Binding-site contacts:
Ligand atom C3 contacts residue ALA706 of chain 1.C at 4.3 Å (hydrophobic).
Ligand atom C5 contacts residue ASN1074 of chain 1.C at 3.8 Å.
Ligand atom C8 contacts residue GLN895 of chain 1.A at 4.3 Å.
Ligand atom C7 contacts residue ASN1074 of chain 1.C at 3.0 Å.
Ligand atom O5 contacts residue ASN1074 of chain 1.C at 2.5 Å (h-bond).
Ligand atom C4 contacts residue ASN1074 of chain 1.C at 4.4 Å.
Ligand atom C8 contacts residue ASN1074 of chain 1.C at 3.4 Å.
Ligand atom C8 contacts residue LYS1073 of chain 1.C at 4.0 Å.
Ligand atom C1 contacts residue ASN1074 of chain 1.C at 1.6 Å.
Ligand atom N2 contacts residue GLN895 of chain 1.A at 4.2 Å.
Ligand atom O7 contacts residue ASN1074 of chain 1.C at 3.4 Å.
Ligand atom C2 contacts residue ASN1074 of chain 1.C at 2.6 Å.
Ligand atom C8 contacts residue GLU1072 of chain 1.C at 4.1 Å.
Ligand atom N2 contacts residue ASN1074 of chain 1.C at 2.8 Å (h-bond).
Ligand atom C3 contacts residue ASN1074 of chain 1.C at 3.9 Å.

Sequence of chain 1.A:
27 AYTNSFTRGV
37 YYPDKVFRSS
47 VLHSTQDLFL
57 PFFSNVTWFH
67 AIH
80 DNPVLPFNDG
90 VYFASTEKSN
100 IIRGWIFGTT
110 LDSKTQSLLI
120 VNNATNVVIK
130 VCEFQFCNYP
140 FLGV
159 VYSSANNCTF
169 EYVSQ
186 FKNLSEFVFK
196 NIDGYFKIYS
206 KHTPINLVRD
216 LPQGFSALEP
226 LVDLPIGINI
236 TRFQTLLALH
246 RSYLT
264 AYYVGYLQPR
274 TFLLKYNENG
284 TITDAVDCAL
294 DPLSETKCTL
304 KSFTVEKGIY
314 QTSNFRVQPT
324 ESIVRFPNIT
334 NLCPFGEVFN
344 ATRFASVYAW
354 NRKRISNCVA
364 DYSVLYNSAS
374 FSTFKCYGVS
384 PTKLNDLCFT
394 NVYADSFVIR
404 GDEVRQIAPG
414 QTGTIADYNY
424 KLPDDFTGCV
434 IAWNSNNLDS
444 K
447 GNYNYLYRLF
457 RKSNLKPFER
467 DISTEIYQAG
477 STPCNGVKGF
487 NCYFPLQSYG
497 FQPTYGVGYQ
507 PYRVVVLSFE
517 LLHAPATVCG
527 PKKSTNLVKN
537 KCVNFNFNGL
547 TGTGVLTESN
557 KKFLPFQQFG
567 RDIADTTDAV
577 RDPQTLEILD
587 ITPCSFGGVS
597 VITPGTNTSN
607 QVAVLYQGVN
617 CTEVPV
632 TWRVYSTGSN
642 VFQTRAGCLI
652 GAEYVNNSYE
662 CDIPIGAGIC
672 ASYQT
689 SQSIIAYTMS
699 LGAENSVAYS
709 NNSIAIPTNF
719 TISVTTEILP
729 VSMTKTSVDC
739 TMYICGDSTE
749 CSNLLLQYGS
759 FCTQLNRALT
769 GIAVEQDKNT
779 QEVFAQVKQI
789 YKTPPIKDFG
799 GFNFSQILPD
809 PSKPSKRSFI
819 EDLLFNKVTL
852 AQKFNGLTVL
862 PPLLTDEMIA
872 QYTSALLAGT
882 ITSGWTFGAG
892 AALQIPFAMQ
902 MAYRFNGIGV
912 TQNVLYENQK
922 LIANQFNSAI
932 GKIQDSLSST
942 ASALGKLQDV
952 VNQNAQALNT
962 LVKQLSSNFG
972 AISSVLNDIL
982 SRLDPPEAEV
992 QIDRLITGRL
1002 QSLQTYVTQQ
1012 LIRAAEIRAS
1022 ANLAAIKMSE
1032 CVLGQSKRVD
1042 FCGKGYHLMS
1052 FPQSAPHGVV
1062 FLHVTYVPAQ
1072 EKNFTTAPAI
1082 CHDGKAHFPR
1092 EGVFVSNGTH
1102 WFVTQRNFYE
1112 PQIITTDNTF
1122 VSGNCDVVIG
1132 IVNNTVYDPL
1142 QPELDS

This small molecule binds to this protein.
Small molecule (SMILES): CC(=O)N[C@@H]1[C@@H](O)[C@H](O)[C@@H](CO)O[C@H]1O

Sequence of chain 1.C:
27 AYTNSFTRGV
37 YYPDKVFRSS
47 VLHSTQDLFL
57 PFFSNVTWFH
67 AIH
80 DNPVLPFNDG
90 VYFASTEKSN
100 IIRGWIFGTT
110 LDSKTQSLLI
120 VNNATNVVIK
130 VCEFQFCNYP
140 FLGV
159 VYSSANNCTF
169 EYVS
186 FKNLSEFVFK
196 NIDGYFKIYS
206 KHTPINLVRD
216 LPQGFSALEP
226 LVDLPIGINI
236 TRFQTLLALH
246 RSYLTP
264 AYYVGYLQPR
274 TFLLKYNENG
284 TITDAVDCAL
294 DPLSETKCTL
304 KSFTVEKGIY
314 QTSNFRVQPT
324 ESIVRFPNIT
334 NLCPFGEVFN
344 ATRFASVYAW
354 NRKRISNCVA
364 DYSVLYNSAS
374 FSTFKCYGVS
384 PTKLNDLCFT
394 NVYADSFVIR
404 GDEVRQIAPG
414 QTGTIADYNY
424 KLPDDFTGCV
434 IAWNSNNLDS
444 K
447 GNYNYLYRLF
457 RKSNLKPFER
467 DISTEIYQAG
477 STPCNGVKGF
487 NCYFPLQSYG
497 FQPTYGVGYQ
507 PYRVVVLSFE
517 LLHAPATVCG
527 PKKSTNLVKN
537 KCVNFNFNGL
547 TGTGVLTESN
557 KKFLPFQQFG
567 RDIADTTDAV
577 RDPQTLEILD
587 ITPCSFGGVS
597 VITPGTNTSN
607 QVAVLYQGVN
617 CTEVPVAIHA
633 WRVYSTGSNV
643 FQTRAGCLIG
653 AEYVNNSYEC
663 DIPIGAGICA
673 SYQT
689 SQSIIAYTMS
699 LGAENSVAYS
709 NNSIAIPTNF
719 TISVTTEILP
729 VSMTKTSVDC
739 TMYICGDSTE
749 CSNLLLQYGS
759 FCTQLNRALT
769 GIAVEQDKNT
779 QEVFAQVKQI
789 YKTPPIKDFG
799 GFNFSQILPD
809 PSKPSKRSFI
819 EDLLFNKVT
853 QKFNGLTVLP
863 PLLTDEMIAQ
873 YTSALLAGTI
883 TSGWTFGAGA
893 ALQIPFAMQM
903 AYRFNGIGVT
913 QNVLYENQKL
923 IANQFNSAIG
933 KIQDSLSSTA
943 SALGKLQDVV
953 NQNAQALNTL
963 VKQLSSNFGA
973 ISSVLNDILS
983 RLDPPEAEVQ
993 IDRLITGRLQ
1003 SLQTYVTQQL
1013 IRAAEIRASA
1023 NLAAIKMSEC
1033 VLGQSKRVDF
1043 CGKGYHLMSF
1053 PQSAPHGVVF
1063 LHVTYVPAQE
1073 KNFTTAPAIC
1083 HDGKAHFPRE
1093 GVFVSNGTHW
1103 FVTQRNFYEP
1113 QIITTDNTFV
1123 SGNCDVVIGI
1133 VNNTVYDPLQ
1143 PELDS